This small molecule binds to this protein.
Small molecule (SMILES): CCN(CC)CCSc1nnc2c3cc(F)ccc3n(C)c2n1

Sequence of chain 1.A:
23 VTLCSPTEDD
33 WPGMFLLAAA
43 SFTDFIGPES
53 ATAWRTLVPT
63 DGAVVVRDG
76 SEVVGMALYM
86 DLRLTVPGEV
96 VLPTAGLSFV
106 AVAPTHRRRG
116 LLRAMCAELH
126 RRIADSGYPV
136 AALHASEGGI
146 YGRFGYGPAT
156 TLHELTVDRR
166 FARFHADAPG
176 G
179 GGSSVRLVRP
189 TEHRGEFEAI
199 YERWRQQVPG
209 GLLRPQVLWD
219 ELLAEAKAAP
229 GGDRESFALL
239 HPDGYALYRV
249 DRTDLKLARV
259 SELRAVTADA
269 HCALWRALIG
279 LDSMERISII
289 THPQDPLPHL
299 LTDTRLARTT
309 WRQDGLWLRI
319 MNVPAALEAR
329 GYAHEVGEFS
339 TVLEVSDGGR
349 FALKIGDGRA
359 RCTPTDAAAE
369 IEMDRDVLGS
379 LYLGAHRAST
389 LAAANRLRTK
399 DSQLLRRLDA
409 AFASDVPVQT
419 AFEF

Binding-site contacts:
Ligand atom C10 contacts residue TRP56 of chain 1.A at 3.6 Å (hydrophobic).
Ligand atom C01 contacts residue PHE422 of chain 1.A at 3.2 Å (hydrophobic).
Ligand atom C08 contacts residue PHE104 of chain 1.A at 3.9 Å (hydrophobic).
Ligand atom N12 contacts residue TRP56 of chain 1.A at 3.8 Å.
Ligand atom F07 contacts residue LEU83 of chain 1.A at 3.6 Å.
Ligand atom C06 contacts residue TRP56 of chain 1.A at 3.8 Å (hydrophobic).
Ligand atom C08 contacts residue ALA53 of chain 1.A at 3.5 Å (hydrophobic).
Ligand atom C04 contacts residue TRP56 of chain 1.A at 3.9 Å (hydrophobic).
Ligand atom C13 contacts residue DMS1 of chain 1.D at 4.0 Å.
Ligand atom C03 contacts residue TRP56 of chain 1.A at 3.5 Å (hydrophobic).
Ligand atom N12 contacts residue DMS1 of chain 1.D at 3.7 Å.
Ligand atom F07 contacts residue VAL60 of chain 1.A at 3.8 Å.
Ligand atom N23 contacts residue TRP56 of chain 1.A at 3.9 Å.
Ligand atom C06 contacts residue LEU83 of chain 1.A at 3.9 Å (hydrophobic).
Ligand atom C09 contacts residue PHE104 of chain 1.A at 3.6 Å (hydrophobic).
Ligand atom C05 contacts residue VAL60 of chain 1.A at 3.8 Å (hydrophobic).
Ligand atom C10 contacts residue PHE104 of chain 1.A at 3.7 Å (hydrophobic).
Ligand atom F07 contacts residue TRP33 of chain 1.A at 3.7 Å.
Ligand atom N02 contacts residue SER103 of chain 1.A at 3.9 Å.
Ligand atom S14 contacts residue DMS1 of chain 1.D at 3.9 Å.
Ligand atom C11 contacts residue TRP56 of chain 1.A at 3.6 Å (hydrophobic).
Ligand atom C06 contacts residue ARG57 of chain 1.A at 3.9 Å.
Ligand atom C05 contacts residue LEU83 of chain 1.A at 3.6 Å (hydrophobic).
Ligand atom C09 contacts residue TRP56 of chain 1.A at 3.2 Å (hydrophobic).
Ligand atom F07 contacts residue ARG57 of chain 1.A at 3.4 Å.
Ligand atom S14 contacts residue PHE47 of chain 1.A at 3.9 Å.
Ligand atom C19 contacts residue GLU421 of chain 1.A at 3.9 Å.
Ligand atom C01 contacts residue TRP56 of chain 1.A at 3.5 Å (hydrophobic).
Ligand atom C01 contacts residue SER103 of chain 1.A at 3.1 Å.
Ligand atom S14 contacts residue ASP46 of chain 1.A at 3.4 Å (salt-bridge).
Ligand atom C04 contacts residue SER103 of chain 1.A at 4.0 Å.
Ligand atom N22 contacts residue PHE47 of chain 1.A at 3.7 Å.
Ligand atom N17 contacts residue ASP46 of chain 1.A at 3.5 Å (salt-bridge).
Ligand atom C04 contacts residue MET85 of chain 1.A at 3.8 Å (hydrophobic).
Ligand atom C08 contacts residue TRP56 of chain 1.A at 3.4 Å (hydrophobic).
Ligand atom N23 contacts residue ALA53 of chain 1.A at 3.4 Å.
Ligand atom N23 contacts residue PHE104 of chain 1.A at 3.8 Å.
Ligand atom N23 contacts residue PHE47 of chain 1.A at 3.9 Å.
Ligand atom C21 contacts residue ASP46 of chain 1.A at 3.8 Å.
Ligand atom N02 contacts residue TRP56 of chain 1.A at 3.5 Å.